The protein below binds the small molecule below.
Small molecule (SMILES): CC(=O)N[C@H]1[C@H](O[C@H]2[C@H](O)[C@@H](NC(C)=O)CO[C@@H]2CO)O[C@H](CO)[C@@H](O)[C@@H]1O

Sequence of chain 1.A:
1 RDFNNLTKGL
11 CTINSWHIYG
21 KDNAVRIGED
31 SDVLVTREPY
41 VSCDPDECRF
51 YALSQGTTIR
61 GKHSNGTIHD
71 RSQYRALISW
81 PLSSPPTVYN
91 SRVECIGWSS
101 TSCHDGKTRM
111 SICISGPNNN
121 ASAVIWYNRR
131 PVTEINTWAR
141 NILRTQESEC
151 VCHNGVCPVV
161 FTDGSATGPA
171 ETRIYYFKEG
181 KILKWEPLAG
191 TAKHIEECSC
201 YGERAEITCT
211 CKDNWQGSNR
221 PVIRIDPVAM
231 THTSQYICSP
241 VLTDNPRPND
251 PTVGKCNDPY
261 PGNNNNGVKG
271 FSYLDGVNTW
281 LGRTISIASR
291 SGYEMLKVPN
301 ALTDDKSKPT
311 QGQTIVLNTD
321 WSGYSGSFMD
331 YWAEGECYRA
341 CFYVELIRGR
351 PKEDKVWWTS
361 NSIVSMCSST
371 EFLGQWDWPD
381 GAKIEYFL

Binding-site contacts:
Ligand atom O5 contacts residue ASP2 of chain 1.A at 3.5 Å (salt-bridge).
Ligand atom C7 contacts residue ASN5 of chain 1.A at 3.8 Å.
Ligand atom C4 contacts residue ASN154 of chain 1.A at 4.4 Å.
Ligand atom C7 contacts residue PHE3 of chain 1.A at 3.6 Å (hydrophobic).
Ligand atom C1 contacts residue ASN5 of chain 1.A at 1.5 Å.
Ligand atom N2 contacts residue PHE3 of chain 1.A at 2.9 Å (h-bond).
Ligand atom C8 contacts residue ASP2 of chain 1.A at 3.7 Å.
Ligand atom C4 contacts residue ASN5 of chain 1.A at 4.2 Å.
Ligand atom C1 contacts residue PHE3 of chain 1.A at 3.8 Å (hydrophobic).
Ligand atom C8 contacts residue ASN154 of chain 1.A at 4.3 Å.
Ligand atom C3 contacts residue ASP2 of chain 1.A at 4.0 Å.
Ligand atom C6 contacts residue ASN154 of chain 1.A at 4.5 Å.
Ligand atom C6 contacts residue ASP2 of chain 1.A at 3.3 Å.
Ligand atom O6 contacts residue ASN154 of chain 1.A at 3.8 Å.
Ligand atom C5 contacts residue ASN5 of chain 1.A at 3.6 Å.
Ligand atom O3 contacts residue ASP2 of chain 1.A at 3.2 Å (salt-bridge).
Ligand atom O6 contacts residue ASP2 of chain 1.A at 2.7 Å (salt-bridge).
Ligand atom C8 contacts residue PHE3 of chain 1.A at 3.4 Å (hydrophobic).
Ligand atom C1 contacts residue ASN154 of chain 1.A at 3.9 Å.
Ligand atom C5 contacts residue ASN154 of chain 1.A at 3.5 Å.
Ligand atom C2 contacts residue ASN5 of chain 1.A at 2.4 Å.
Ligand atom C3 contacts residue PHE3 of chain 1.A at 4.3 Å (hydrophobic).
Ligand atom O5 contacts residue ASN154 of chain 1.A at 3.9 Å.
Ligand atom C3 contacts residue ASN5 of chain 1.A at 3.8 Å.
Ligand atom C2 contacts residue PHE3 of chain 1.A at 3.8 Å (hydrophobic).
Ligand atom C5 contacts residue ASP2 of chain 1.A at 4.1 Å.
Ligand atom O5 contacts residue ASN5 of chain 1.A at 2.3 Å (h-bond).
Ligand atom N2 contacts residue ASP2 of chain 1.A at 3.8 Å.
Ligand atom O7 contacts residue ASN5 of chain 1.A at 4.1 Å.
Ligand atom C7 contacts residue ASP2 of chain 1.A at 3.9 Å.
Ligand atom N2 contacts residue ASN5 of chain 1.A at 2.9 Å (h-bond).